A small-molecule ligand and the protein it binds are described below.
Small molecule (SMILES): c1ccc(-c2ccccc2)cc1

Sequence of chain 1.U:
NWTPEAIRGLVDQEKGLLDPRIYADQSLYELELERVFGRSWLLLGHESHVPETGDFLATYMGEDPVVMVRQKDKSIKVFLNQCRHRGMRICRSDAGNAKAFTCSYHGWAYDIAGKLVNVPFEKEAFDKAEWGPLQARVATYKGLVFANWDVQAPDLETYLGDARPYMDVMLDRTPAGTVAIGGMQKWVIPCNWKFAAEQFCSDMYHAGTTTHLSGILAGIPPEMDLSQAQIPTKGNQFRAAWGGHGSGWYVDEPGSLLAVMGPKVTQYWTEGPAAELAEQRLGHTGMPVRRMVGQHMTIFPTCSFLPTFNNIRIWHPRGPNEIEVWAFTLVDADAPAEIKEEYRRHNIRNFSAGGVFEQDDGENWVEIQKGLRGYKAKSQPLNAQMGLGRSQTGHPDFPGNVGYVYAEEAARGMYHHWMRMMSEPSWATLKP

Binding-site contacts:
Ligand atom C13 contacts residue PHE384 of chain 1.U at 4.2 Å (hydrophobic).
Ligand atom C14 contacts residue GLY321 of chain 1.U at 4.2 Å.
Ligand atom C13 contacts residue VAL287 of chain 1.U at 3.7 Å (hydrophobic).
Ligand atom C6 contacts residue GLN226 of chain 1.U at 3.6 Å.
Ligand atom C4 contacts residue HIS323 of chain 1.U at 4.3 Å.
Ligand atom C15 contacts residue MET231 of chain 1.U at 4.0 Å (hydrophobic).
Ligand atom C5 contacts residue GLN226 of chain 1.U at 3.2 Å.
Ligand atom C5 contacts residue HIS323 of chain 1.U at 3.7 Å.
Ligand atom C1 contacts residue MET231 of chain 1.U at 4.0 Å (hydrophobic).
Ligand atom C6 contacts residue ASP230 of chain 1.U at 3.2 Å.
Ligand atom C15 contacts residue PHE336 of chain 1.U at 3.9 Å (hydrophobic).
Ligand atom C5 contacts residue HIS233 of chain 1.U at 3.5 Å.
Ligand atom C1 contacts residue ALA234 of chain 1.U at 4.1 Å (hydrophobic).
Ligand atom C1 contacts residue ASP230 of chain 1.U at 4.0 Å.
Ligand atom C12 contacts residue PHE384 of chain 1.U at 3.5 Å (hydrophobic).
Ligand atom C2 contacts residue HIS233 of chain 1.U at 4.0 Å.
Ligand atom C12 contacts residue PHE336 of chain 1.U at 4.1 Å (hydrophobic).
Ligand atom C15 contacts residue GLY321 of chain 1.U at 3.9 Å.
Ligand atom C2 contacts residue LEU333 of chain 1.U at 4.0 Å (hydrophobic).
Ligand atom C3 contacts residue PHE227 of chain 1.U at 4.2 Å (hydrophobic).
Ligand atom C1 contacts residue HIS233 of chain 1.U at 3.6 Å.
Ligand atom C5 contacts residue ASP230 of chain 1.U at 3.9 Å.
Ligand atom C17 contacts residue ALA234 of chain 1.U at 4.2 Å (hydrophobic).
Ligand atom C14 contacts residue PHE336 of chain 1.U at 3.5 Å (hydrophobic).
Ligand atom C6 contacts residue HIS323 of chain 1.U at 3.5 Å.
Ligand atom C13 contacts residue PHE336 of chain 1.U at 3.6 Å (hydrophobic).
Ligand atom C2 contacts residue ALA234 of chain 1.U at 4.3 Å (hydrophobic).
Ligand atom C5 contacts residue PHE227 of chain 1.U at 3.8 Å (hydrophobic).
Ligand atom C6 contacts residue HIS233 of chain 1.U at 3.4 Å.
Ligand atom C16 contacts residue ALA234 of chain 1.U at 4.0 Å (hydrophobic).
Ligand atom C1 contacts residue HIS323 of chain 1.U at 3.9 Å.
Ligand atom C4 contacts residue PHE227 of chain 1.U at 3.6 Å (hydrophobic).
Ligand atom C15 contacts residue ALA234 of chain 1.U at 4.3 Å (hydrophobic).
Ligand atom C6 contacts residue MET231 of chain 1.U at 4.3 Å (hydrophobic).
Ligand atom C4 contacts residue GLN226 of chain 1.U at 4.0 Å.
Ligand atom C17 contacts residue PHE384 of chain 1.U at 4.2 Å (hydrophobic).
Ligand atom C4 contacts residue LEU333 of chain 1.U at 3.9 Å (hydrophobic).
Ligand atom C3 contacts residue HIS233 of chain 1.U at 4.2 Å.
Ligand atom C4 contacts residue HIS233 of chain 1.U at 3.9 Å.
Ligand atom C3 contacts residue LEU333 of chain 1.U at 3.6 Å (hydrophobic).